Sequence of chain 1.C:
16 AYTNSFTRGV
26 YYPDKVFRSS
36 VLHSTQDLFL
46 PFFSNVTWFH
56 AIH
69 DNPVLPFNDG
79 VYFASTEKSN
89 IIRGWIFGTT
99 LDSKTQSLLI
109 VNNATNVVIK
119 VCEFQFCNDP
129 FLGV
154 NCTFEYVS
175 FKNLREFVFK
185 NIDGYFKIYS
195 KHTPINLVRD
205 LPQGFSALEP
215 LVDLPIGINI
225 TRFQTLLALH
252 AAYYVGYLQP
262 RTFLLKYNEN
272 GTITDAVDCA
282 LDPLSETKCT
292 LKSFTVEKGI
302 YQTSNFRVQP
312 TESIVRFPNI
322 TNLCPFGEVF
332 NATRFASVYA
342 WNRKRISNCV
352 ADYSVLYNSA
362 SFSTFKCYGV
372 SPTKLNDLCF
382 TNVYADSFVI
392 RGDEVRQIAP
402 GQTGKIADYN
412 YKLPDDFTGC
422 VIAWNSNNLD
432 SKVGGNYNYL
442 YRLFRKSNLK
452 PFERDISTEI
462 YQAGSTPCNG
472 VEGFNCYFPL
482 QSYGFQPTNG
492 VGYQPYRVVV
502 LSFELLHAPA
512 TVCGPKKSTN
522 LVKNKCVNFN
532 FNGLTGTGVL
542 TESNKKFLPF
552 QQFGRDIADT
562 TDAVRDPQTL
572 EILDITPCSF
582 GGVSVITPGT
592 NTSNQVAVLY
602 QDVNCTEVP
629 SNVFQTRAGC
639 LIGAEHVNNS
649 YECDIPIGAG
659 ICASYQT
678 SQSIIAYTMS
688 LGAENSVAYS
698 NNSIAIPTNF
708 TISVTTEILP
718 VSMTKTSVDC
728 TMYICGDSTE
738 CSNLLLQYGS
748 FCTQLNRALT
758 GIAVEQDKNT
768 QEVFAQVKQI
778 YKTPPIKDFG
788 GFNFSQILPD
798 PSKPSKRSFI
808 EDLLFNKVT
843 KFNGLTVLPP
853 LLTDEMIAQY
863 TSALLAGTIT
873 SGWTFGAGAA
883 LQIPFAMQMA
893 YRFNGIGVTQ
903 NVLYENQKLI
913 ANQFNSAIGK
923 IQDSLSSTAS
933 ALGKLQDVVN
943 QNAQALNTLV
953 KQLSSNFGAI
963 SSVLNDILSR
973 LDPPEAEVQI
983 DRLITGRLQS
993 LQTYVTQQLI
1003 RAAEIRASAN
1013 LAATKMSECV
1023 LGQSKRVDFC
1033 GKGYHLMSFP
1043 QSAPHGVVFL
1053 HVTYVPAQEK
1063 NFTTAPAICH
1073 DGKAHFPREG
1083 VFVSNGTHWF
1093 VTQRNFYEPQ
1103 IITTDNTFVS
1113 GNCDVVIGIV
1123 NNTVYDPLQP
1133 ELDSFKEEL

Binding-site contacts:
Ligand atom C8 contacts residue ASN1063 of chain 1.C at 4.1 Å.
Ligand atom C2 contacts residue ASN1063 of chain 1.C at 2.5 Å.
Ligand atom C4 contacts residue ASN1063 of chain 1.C at 4.2 Å.
Ligand atom C6 contacts residue ALA695 of chain 1.C at 4.1 Å (hydrophobic).
Ligand atom N2 contacts residue ASN1063 of chain 1.C at 2.9 Å (h-bond).
Ligand atom O5 contacts residue ASN1063 of chain 1.C at 2.4 Å (h-bond).
Ligand atom C8 contacts residue GLU1061 of chain 1.C at 3.3 Å.
Ligand atom C5 contacts residue ALA695 of chain 1.C at 3.7 Å (hydrophobic).
Ligand atom C8 contacts residue LYS1062 of chain 1.C at 3.8 Å.
Ligand atom O7 contacts residue ASN1063 of chain 1.C at 4.0 Å.
Ligand atom O5 contacts residue ALA695 of chain 1.C at 4.4 Å.
Ligand atom C1 contacts residue ASN1063 of chain 1.C at 1.4 Å.
Ligand atom C7 contacts residue ASN1063 of chain 1.C at 3.7 Å.
Ligand atom C5 contacts residue ASN1063 of chain 1.C at 3.7 Å.
Ligand atom O6 contacts residue ALA695 of chain 1.C at 3.9 Å.
Ligand atom C1 contacts residue GLN884 of chain 1.A at 4.3 Å.
Ligand atom C3 contacts residue ASN1063 of chain 1.C at 3.8 Å.

A protein and the small-molecule ligand that binds it are described below.
Small molecule (SMILES): CC(=O)N[C@@H]1[C@@H](O)[C@H](O)[C@@H](CO)O[C@H]1O

Sequence of chain 1.A:
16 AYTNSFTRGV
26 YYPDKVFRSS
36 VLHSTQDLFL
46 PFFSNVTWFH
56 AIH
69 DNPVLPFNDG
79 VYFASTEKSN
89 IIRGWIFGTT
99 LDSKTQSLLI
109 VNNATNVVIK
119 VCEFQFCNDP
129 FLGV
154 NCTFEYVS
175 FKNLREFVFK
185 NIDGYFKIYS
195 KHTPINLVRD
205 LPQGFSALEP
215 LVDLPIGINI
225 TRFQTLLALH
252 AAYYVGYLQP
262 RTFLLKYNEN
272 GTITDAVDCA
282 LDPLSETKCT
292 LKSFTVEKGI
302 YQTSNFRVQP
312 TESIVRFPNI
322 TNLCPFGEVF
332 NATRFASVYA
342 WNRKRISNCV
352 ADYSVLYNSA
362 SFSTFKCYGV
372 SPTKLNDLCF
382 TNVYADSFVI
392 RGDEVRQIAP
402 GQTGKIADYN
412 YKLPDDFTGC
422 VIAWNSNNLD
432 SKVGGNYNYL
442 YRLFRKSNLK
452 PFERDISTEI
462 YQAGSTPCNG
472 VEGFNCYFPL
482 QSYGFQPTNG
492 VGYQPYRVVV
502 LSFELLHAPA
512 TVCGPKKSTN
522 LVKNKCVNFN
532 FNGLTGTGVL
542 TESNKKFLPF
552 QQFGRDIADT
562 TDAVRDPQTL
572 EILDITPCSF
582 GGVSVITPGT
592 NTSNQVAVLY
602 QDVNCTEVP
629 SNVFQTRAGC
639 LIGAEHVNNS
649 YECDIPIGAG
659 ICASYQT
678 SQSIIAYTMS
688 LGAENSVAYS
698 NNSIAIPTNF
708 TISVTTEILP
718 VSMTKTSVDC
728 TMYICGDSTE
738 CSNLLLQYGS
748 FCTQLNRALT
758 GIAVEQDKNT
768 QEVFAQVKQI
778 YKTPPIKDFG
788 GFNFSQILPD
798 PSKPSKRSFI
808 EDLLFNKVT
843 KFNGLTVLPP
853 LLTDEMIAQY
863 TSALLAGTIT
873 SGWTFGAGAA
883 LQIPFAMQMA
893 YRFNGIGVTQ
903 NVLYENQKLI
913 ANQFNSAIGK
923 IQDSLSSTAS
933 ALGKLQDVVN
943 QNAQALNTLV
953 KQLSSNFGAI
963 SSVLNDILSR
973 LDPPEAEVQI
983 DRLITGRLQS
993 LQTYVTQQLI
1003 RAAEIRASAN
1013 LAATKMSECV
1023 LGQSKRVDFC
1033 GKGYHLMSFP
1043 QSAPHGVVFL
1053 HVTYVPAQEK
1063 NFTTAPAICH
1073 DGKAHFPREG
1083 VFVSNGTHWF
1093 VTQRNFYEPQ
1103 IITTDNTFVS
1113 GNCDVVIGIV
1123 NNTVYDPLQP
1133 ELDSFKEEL